Binding-site contacts:
Ligand atom C8 contacts residue ARG280 of chain 2.A at 4.2 Å.
Ligand atom C4 contacts residue ASN208 of chain 2.A at 4.2 Å.
Ligand atom O7 contacts residue ASN208 of chain 2.A at 3.5 Å (h-bond).
Ligand atom C5 contacts residue ASN208 of chain 2.A at 3.7 Å.
Ligand atom C8 contacts residue ARG8 of chain 2.A at 4.0 Å.
Ligand atom C8 contacts residue ASN208 of chain 2.A at 4.4 Å.
Ligand atom N2 contacts residue ARG8 of chain 2.A at 4.2 Å.
Ligand atom C8 contacts residue PRO7 of chain 2.A at 3.4 Å (hydrophobic).
Ligand atom O5 contacts residue ASN208 of chain 2.A at 2.4 Å (h-bond).
Ligand atom C5 contacts residue TYR6 of chain 2.A at 3.9 Å (hydrophobic).
Ligand atom C3 contacts residue ASN208 of chain 2.A at 3.8 Å.
Ligand atom C2 contacts residue ASN208 of chain 2.A at 2.4 Å.
Ligand atom C3 contacts residue PRO7 of chain 2.A at 3.9 Å (hydrophobic).
Ligand atom C1 contacts residue TYR6 of chain 2.A at 4.0 Å (hydrophobic).
Ligand atom C1 contacts residue PRO7 of chain 2.A at 3.7 Å (hydrophobic).
Ligand atom C8 contacts residue LEU9 of chain 2.A at 4.3 Å (hydrophobic).
Ligand atom N2 contacts residue ASN208 of chain 2.A at 2.8 Å (h-bond).
Ligand atom C7 contacts residue PRO7 of chain 2.A at 3.5 Å (hydrophobic).
Ligand atom N2 contacts residue PRO7 of chain 2.A at 2.8 Å (h-bond).
Ligand atom C1 contacts residue ASN208 of chain 2.A at 1.5 Å.
Ligand atom O6 contacts residue TYR6 of chain 2.A at 3.6 Å.
Ligand atom C7 contacts residue ASN208 of chain 2.A at 3.3 Å.
Ligand atom C2 contacts residue PRO7 of chain 2.A at 3.6 Å (hydrophobic).
Ligand atom O5 contacts residue TYR6 of chain 2.A at 3.9 Å.
Ligand atom C6 contacts residue TYR6 of chain 2.A at 4.1 Å (hydrophobic).

Sequence of chain 2.A:
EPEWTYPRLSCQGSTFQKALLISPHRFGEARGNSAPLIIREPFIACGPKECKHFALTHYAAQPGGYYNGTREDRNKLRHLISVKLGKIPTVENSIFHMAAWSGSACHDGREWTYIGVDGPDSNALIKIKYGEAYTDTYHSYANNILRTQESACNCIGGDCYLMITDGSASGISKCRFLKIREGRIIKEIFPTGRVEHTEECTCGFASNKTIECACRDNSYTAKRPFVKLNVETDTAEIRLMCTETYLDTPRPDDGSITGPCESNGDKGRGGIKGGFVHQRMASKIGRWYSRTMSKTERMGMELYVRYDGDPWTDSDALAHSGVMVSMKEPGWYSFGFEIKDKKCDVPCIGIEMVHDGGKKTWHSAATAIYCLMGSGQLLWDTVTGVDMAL

The protein below binds the small molecule below.
Small molecule (SMILES): CC(=O)N[C@@H]1[C@@H](O)[C@H](O)[C@@H](CO)O[C@H]1O